Sequence of chain 1.B:
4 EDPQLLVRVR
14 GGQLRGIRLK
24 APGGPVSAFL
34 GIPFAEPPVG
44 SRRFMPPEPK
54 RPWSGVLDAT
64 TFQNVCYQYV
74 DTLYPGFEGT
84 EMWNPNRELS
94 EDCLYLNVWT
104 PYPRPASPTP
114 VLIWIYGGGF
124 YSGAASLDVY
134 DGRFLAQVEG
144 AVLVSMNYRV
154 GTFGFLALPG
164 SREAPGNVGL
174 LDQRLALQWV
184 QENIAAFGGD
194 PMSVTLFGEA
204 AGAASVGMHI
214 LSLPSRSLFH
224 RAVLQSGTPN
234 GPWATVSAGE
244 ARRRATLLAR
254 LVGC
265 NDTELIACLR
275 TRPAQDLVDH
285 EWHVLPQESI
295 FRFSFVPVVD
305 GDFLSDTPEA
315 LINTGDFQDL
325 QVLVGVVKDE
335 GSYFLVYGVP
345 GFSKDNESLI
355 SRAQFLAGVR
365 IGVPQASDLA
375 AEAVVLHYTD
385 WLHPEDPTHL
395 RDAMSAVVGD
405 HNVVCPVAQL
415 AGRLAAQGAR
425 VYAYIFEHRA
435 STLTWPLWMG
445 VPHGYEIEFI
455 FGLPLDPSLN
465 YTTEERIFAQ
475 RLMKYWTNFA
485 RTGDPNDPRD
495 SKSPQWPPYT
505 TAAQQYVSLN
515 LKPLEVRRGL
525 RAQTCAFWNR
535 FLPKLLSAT

Binding-site contacts:
Ligand atom C3 contacts residue HIS447 of chain 1.B at 3.7 Å.
Ligand atom C2 contacts residue AT31 of chain 1.K at 0.6 Å.
Ligand atom N1 contacts residue ACT1 of chain 1.J at 4.2 Å.
Ligand atom SD contacts residue AT31 of chain 1.K at 1.0 Å.
Ligand atom C4 contacts residue HIS447 of chain 1.B at 4.2 Å.
Ligand atom C3 contacts residue GLY120 of chain 1.B at 4.5 Å.
Ligand atom C5 contacts residue GLY120 of chain 1.B at 3.7 Å.
Ligand atom C3 contacts residue AT31 of chain 1.K at 0.8 Å.
Ligand atom C5 contacts residue AT31 of chain 1.K at 0.5 Å.
Ligand atom C1 contacts residue ACT1 of chain 1.J at 4.2 Å.
Ligand atom N1 contacts residue GLU202 of chain 1.B at 3.8 Å.
Ligand atom SD contacts residue TRP86 of chain 1.B at 3.8 Å.
Ligand atom C5 contacts residue GLU202 of chain 1.B at 3.5 Å.
Ligand atom C5 contacts residue TRP86 of chain 1.B at 4.0 Å (hydrophobic).
Ligand atom C4 contacts residue TRP86 of chain 1.B at 3.7 Å (hydrophobic).
Ligand atom C3 contacts residue GLU202 of chain 1.B at 3.5 Å.
Ligand atom C3 contacts residue ALA203 of chain 1.B at 3.8 Å (hydrophobic).
Ligand atom N1 contacts residue GLY121 of chain 1.B at 4.4 Å.
Ligand atom C3 contacts residue GLY121 of chain 1.B at 3.9 Å.
Ligand atom C1 contacts residue GLY121 of chain 1.B at 4.5 Å.
Ligand atom SD contacts residue TYR337 of chain 1.B at 3.0 Å (h-bond).
Ligand atom N1 contacts residue AT31 of chain 1.K at 0.4 Å (h-bond).
Ligand atom C5 contacts residue TYR133 of chain 1.B at 3.7 Å (hydrophobic).
Ligand atom C3 contacts residue ACT1 of chain 1.J at 2.8 Å.
Ligand atom N1 contacts residue TRP86 of chain 1.B at 4.2 Å.
Ligand atom C5 contacts residue GLY121 of chain 1.B at 3.9 Å.
Ligand atom C1 contacts residue AT31 of chain 1.K at 0.9 Å.
Ligand atom C2 contacts residue TRP86 of chain 1.B at 3.9 Å (hydrophobic).
Ligand atom C4 contacts residue GLU202 of chain 1.B at 3.7 Å.
Ligand atom C4 contacts residue AT31 of chain 1.K at 0.2 Å.
Ligand atom C4 contacts residue GLY448 of chain 1.B at 3.8 Å.

A small-molecule ligand and the protein it binds are described below.
Small molecule (SMILES): C[N+](C)(C)CCS